The small molecule below binds the protein below.
Small molecule (SMILES): Oc1ncnc2cn[nH]c12

Sequence of chain 1.A:
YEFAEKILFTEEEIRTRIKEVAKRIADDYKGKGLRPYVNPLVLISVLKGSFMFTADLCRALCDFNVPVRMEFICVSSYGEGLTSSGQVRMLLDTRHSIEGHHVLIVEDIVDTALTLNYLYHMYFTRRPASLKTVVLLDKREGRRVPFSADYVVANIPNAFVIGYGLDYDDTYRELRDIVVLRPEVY

Binding-site contacts:
Ligand atom C5 contacts residue ILE113 of chain 1.A at 4.0 Å (hydrophobic).
Ligand atom N3 contacts residue PHE164 of chain 1.A at 4.0 Å.
Ligand atom C5 contacts residue PHE164 of chain 1.A at 3.8 Å (hydrophobic).
Ligand atom N8 contacts residue PRP1 of chain 1.F at 3.5 Å (h-bond).
Ligand atom N8 contacts residue ILE113 of chain 1.A at 4.2 Å.
Ligand atom C9 contacts residue PRP1 of chain 1.F at 3.7 Å.
Ligand atom N3 contacts residue LEU170 of chain 1.A at 4.0 Å.
Ligand atom C6 contacts residue PHE164 of chain 1.A at 3.6 Å (hydrophobic).
Ligand atom N1 contacts residue VAL165 of chain 1.A at 2.6 Å (h-bond).
Ligand atom C2 contacts residue ASP171 of chain 1.A at 3.5 Å.
Ligand atom O6 contacts residue ILE113 of chain 1.A at 4.2 Å.
Ligand atom O6 contacts residue PHE164 of chain 1.A at 3.4 Å.
Ligand atom C4 contacts residue ILE113 of chain 1.A at 4.0 Å (hydrophobic).
Ligand atom N1 contacts residue LEU170 of chain 1.A at 4.2 Å.
Ligand atom C6 contacts residue LYS143 of chain 1.A at 3.7 Å.
Ligand atom C2 contacts residue LEU170 of chain 1.A at 3.7 Å (hydrophobic).
Ligand atom N3 contacts residue ILE113 of chain 1.A at 4.4 Å.
Ligand atom O6 contacts residue VAL165 of chain 1.A at 2.9 Å (h-bond).
Ligand atom N1 contacts residue ASP171 of chain 1.A at 4.4 Å.
Ligand atom N1 contacts residue PHE164 of chain 1.A at 3.5 Å.
Ligand atom N3 contacts residue MG1 of chain 1.D at 4.3 Å.
Ligand atom O6 contacts residue ALA163 of chain 1.A at 3.3 Å (h-bond).
Ligand atom C4 contacts residue PHE164 of chain 1.A at 4.0 Å (hydrophobic).
Ligand atom C6 contacts residue ILE113 of chain 1.A at 4.1 Å (hydrophobic).
Ligand atom N7 contacts residue ILE113 of chain 1.A at 4.0 Å.
Ligand atom C6 contacts residue VAL165 of chain 1.A at 3.7 Å (hydrophobic).
Ligand atom N8 contacts residue ASP115 of chain 1.A at 4.1 Å.
Ligand atom N3 contacts residue PRP1 of chain 1.F at 4.4 Å.
Ligand atom N7 contacts residue ASP115 of chain 1.A at 4.1 Å.
Ligand atom C9 contacts residue ILE113 of chain 1.A at 3.9 Å (hydrophobic).
Ligand atom N3 contacts residue ASP171 of chain 1.A at 4.0 Å.
Ligand atom O6 contacts residue LYS143 of chain 1.A at 2.9 Å (salt-bridge).
Ligand atom C2 contacts residue PHE164 of chain 1.A at 3.5 Å (hydrophobic).
Ligand atom N7 contacts residue LYS143 of chain 1.A at 3.4 Å (salt-bridge).
Ligand atom C5 contacts residue LYS143 of chain 1.A at 3.9 Å.
Ligand atom C2 contacts residue VAL165 of chain 1.A at 3.3 Å (hydrophobic).